The protein below binds the small molecule below.
Small molecule (SMILES): CC(C)C[C@@H](C=O)NC(=O)[C@H](CCC(N)=O)NC(=O)[C@H](Cc1ccccc1)NC(=O)CNC(=O)CNC(=O)[C@H](CCC(=O)O)NC(=O)[C@H](C)NC(=O)[C@@H]1CCCN1C(=O)[C@@H](N)CCC(N)=O

Sequence of chain 1.A:
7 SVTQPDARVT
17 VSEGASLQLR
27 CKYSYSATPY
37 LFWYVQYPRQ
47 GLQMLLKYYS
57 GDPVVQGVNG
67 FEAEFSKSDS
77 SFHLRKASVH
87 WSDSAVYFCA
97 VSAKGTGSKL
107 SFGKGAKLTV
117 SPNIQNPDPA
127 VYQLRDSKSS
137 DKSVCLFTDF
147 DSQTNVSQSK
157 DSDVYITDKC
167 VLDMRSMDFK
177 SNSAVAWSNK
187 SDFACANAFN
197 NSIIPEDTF

Sequence of chain 1.C:
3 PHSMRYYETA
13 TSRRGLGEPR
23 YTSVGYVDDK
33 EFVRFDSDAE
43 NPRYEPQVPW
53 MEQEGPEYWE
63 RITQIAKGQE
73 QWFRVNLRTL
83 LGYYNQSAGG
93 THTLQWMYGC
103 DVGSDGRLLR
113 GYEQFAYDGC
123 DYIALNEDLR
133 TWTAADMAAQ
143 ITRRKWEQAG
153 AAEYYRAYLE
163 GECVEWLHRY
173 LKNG

Sequence of chain 1.B:
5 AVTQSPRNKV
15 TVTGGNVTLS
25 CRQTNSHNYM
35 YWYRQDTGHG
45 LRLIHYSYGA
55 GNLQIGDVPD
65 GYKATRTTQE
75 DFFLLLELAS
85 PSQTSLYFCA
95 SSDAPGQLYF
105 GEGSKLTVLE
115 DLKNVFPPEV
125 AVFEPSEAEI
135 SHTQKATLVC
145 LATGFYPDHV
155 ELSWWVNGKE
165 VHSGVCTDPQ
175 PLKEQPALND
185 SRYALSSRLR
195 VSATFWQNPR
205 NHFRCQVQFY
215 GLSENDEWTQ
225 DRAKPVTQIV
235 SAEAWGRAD

Binding-site contacts:
Ligand atom N contacts residue TRP74 of chain 1.C at 3.3 Å (h-bond).
Ligand atom CA contacts residue ASN78 of chain 1.C at 3.3 Å.
Ligand atom CA contacts residue TYR100 of chain 1.C at 3.4 Å (hydrophobic).
Ligand atom CE2 contacts residue PRO99 of chain 1.B at 3.4 Å (hydrophobic).
Ligand atom N contacts residue GLN71 of chain 1.C at 2.4 Å (h-bond).
Ligand atom CE1 contacts residue TYR156 of chain 1.C at 3.6 Å (hydrophobic).
Ligand atom CA contacts residue TRP74 of chain 1.C at 3.5 Å (hydrophobic).
Ligand atom O contacts residue ASP97 of chain 1.B at 3.5 Å (salt-bridge).
Ligand atom OE1 contacts residue ASP97 of chain 1.B at 2.9 Å (salt-bridge).
Ligand atom N contacts residue TYR8 of chain 1.C at 3.6 Å (h-bond).
Ligand atom N contacts residue TYR172 of chain 1.C at 2.9 Å (h-bond).
Ligand atom N contacts residue TYR100 of chain 1.C at 2.7 Å (h-bond).
Ligand atom OE2 contacts residue GLY70 of chain 1.C at 3.6 Å.
Ligand atom O contacts residue THR144 of chain 1.C at 3.6 Å (h-bond).
Ligand atom O contacts residue TYR157 of chain 1.C at 2.8 Å (h-bond).
Ligand atom C contacts residue GLN71 of chain 1.C at 3.2 Å.
Ligand atom O contacts residue TRP148 of chain 1.C at 3.0 Å (h-bond).
Ligand atom CB contacts residue TYR100 of chain 1.C at 3.5 Å (hydrophobic).
Ligand atom OE1 contacts residue TRP168 of chain 1.C at 3.5 Å.
Ligand atom N contacts residue ASN78 of chain 1.C at 3.5 Å (h-bond).
Ligand atom C contacts residue TRP74 of chain 1.C at 3.3 Å (hydrophobic).
Ligand atom CB contacts residue TYR160 of chain 1.C at 3.5 Å (hydrophobic).
Ligand atom N contacts residue TRP74 of chain 1.C at 3.4 Å (h-bond).
Ligand atom C contacts residue TRP74 of chain 1.C at 3.3 Å (hydrophobic).
Ligand atom O contacts residue TRP74 of chain 1.C at 2.7 Å (h-bond).
Ligand atom CA contacts residue GLN71 of chain 1.C at 3.2 Å.
Ligand atom NE2 contacts residue ASN32 of chain 1.B at 3.3 Å.
Ligand atom OE2 contacts residue GLN71 of chain 1.C at 2.9 Å (h-bond).
Ligand atom CB contacts residue TRP168 of chain 1.C at 3.4 Å (hydrophobic).
Ligand atom CE2 contacts residue ALA98 of chain 1.B at 3.4 Å (hydrophobic).
Ligand atom O contacts residue PRO99 of chain 1.B at 3.6 Å.
Ligand atom O contacts residue TYR160 of chain 1.C at 2.5 Å (h-bond).
Ligand atom C contacts residue TYR100 of chain 1.C at 3.5 Å (hydrophobic).
Ligand atom CD1 contacts residue ALA153 of chain 1.C at 3.6 Å (hydrophobic).
Ligand atom CE1 contacts residue ALA153 of chain 1.C at 3.4 Å (hydrophobic).
Ligand atom CA contacts residue GLN71 of chain 1.C at 3.3 Å.
Ligand atom CD1 contacts residue TYR124 of chain 1.C at 3.5 Å (hydrophobic).
Ligand atom C contacts residue THR81 of chain 1.C at 3.4 Å.
Ligand atom O contacts residue TYR85 of chain 1.C at 3.0 Å (h-bond).
Ligand atom O contacts residue TYR156 of chain 1.C at 3.2 Å (h-bond).